This protein binds this small molecule.
Small molecule (SMILES): CC(C)NC[C@H](O)c1ccc(O)c(O)c1

Binding-site contacts:
Ligand atom CAL contacts residue PHE249 of chain 1.A at 4.1 Å (hydrophobic).
Ligand atom CAH contacts residue PHE248 of chain 1.A at 3.6 Å (hydrophobic).
Ligand atom CAN contacts residue VAL92 of chain 1.A at 4.0 Å (hydrophobic).
Ligand atom CAJ contacts residue TRP87 of chain 1.A at 4.1 Å (hydrophobic).
Ligand atom OAC contacts residue SER181 of chain 1.A at 3.2 Å (h-bond).
Ligand atom CAL contacts residue VAL92 of chain 1.A at 4.1 Å (hydrophobic).
Ligand atom CAO contacts residue VAL92 of chain 1.A at 4.1 Å (hydrophobic).
Ligand atom CAL contacts residue VAL95 of chain 1.A at 3.9 Å (hydrophobic).
Ligand atom CAK contacts residue PHE248 of chain 1.A at 3.7 Å (hydrophobic).
Ligand atom OAB contacts residue SER181 of chain 1.A at 3.2 Å (h-bond).
Ligand atom CAM contacts residue SER181 of chain 1.A at 4.1 Å.
Ligand atom CAE contacts residue ASP91 of chain 1.A at 3.7 Å.
Ligand atom NAD contacts residue ASP91 of chain 1.A at 2.7 Å (salt-bridge).
Ligand atom OAA contacts residue ASN271 of chain 1.A at 3.4 Å (h-bond).
Ligand atom OAB contacts residue TYR177 of chain 1.A at 4.1 Å.
Ligand atom CAJ contacts residue PHE171 of chain 1.A at 4.0 Å (hydrophobic).
Ligand atom CAG contacts residue ASP91 of chain 1.A at 3.5 Å.
Ligand atom NAD contacts residue TYR275 of chain 1.A at 3.7 Å.
Ligand atom OAC contacts residue SER185 of chain 1.A at 3.3 Å (h-bond).
Ligand atom CAO contacts residue PHE249 of chain 1.A at 3.9 Å (hydrophobic).
Ligand atom CAO contacts residue SER181 of chain 1.A at 4.1 Å.
Ligand atom CAI contacts residue TRP87 of chain 1.A at 4.0 Å (hydrophobic).
Ligand atom CAN contacts residue PHE249 of chain 1.A at 3.7 Å (hydrophobic).
Ligand atom CAF contacts residue ASN271 of chain 1.A at 3.9 Å.
Ligand atom CAI contacts residue ASP91 of chain 1.A at 3.9 Å.
Ligand atom CAG contacts residue ASN271 of chain 1.A at 3.5 Å.
Ligand atom CAL contacts residue ASP91 of chain 1.A at 4.1 Å.
Ligand atom CAE contacts residue PHE248 of chain 1.A at 3.7 Å (hydrophobic).
Ligand atom CAI contacts residue TYR275 of chain 1.A at 3.6 Å (hydrophobic).
Ligand atom OAB contacts residue PHE171 of chain 1.A at 4.1 Å.
Ligand atom OAA contacts residue TRP245 of chain 1.A at 4.0 Å.
Ligand atom OAC contacts residue PHE249 of chain 1.A at 3.9 Å.
Ligand atom CAF contacts residue ASP91 of chain 1.A at 3.3 Å.
Ligand atom CAJ contacts residue ASP91 of chain 1.A at 3.4 Å.
Ligand atom NAD contacts residue ASN271 of chain 1.A at 2.9 Å (h-bond).
Ligand atom CAE contacts residue ASN271 of chain 1.A at 3.7 Å.
Ligand atom OAB contacts residue ASN252 of chain 1.A at 3.8 Å.
Ligand atom OAA contacts residue ASP91 of chain 1.A at 2.6 Å (salt-bridge).
Ligand atom CAI contacts residue ASN271 of chain 1.A at 3.2 Å.
Ligand atom CAG contacts residue TYR275 of chain 1.A at 4.1 Å (hydrophobic).

Sequence of chain 1.A:
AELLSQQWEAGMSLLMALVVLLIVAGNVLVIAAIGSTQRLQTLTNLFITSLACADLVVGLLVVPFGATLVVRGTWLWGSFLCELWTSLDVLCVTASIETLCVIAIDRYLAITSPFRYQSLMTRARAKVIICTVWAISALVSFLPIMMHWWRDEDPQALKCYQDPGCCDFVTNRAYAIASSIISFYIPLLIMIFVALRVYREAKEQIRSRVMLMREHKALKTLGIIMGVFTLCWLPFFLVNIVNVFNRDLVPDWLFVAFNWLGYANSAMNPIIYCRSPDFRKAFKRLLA